Binding-site contacts:
Ligand atom C5' contacts residue ASP242 of chain 42.A at 4.4 Å.
Ligand atom OP2 contacts residue ASP242 of chain 42.A at 3.9 Å.
Ligand atom C2' contacts residue LYS25 of chain 42.C at 3.8 Å.

Sequence of chain 42.A:
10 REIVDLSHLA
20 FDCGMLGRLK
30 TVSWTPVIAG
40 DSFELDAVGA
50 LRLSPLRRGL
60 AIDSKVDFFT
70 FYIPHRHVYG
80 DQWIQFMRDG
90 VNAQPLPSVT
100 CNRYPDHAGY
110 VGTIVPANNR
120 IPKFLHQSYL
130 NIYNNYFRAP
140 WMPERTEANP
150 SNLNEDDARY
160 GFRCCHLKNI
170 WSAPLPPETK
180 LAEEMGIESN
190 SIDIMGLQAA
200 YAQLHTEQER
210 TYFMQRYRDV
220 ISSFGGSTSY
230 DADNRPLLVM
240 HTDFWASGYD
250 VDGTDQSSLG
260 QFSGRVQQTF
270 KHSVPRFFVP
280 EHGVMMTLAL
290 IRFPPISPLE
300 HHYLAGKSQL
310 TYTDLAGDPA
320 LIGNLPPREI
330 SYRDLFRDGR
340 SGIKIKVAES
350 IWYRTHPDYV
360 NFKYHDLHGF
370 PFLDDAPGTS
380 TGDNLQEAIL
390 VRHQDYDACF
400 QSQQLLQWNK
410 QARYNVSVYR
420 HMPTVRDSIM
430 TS

Sequence of chain 42.C:
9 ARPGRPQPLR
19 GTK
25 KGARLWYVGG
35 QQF

A protein and the small-molecule ligand that binds it are described below.
Small molecule (SMILES): Nc1ccn([C@H]2C[C@H](O)[C@@H](COP(=O)(O)O)O2)c(=O)n1